Sequence of chain 3.T:
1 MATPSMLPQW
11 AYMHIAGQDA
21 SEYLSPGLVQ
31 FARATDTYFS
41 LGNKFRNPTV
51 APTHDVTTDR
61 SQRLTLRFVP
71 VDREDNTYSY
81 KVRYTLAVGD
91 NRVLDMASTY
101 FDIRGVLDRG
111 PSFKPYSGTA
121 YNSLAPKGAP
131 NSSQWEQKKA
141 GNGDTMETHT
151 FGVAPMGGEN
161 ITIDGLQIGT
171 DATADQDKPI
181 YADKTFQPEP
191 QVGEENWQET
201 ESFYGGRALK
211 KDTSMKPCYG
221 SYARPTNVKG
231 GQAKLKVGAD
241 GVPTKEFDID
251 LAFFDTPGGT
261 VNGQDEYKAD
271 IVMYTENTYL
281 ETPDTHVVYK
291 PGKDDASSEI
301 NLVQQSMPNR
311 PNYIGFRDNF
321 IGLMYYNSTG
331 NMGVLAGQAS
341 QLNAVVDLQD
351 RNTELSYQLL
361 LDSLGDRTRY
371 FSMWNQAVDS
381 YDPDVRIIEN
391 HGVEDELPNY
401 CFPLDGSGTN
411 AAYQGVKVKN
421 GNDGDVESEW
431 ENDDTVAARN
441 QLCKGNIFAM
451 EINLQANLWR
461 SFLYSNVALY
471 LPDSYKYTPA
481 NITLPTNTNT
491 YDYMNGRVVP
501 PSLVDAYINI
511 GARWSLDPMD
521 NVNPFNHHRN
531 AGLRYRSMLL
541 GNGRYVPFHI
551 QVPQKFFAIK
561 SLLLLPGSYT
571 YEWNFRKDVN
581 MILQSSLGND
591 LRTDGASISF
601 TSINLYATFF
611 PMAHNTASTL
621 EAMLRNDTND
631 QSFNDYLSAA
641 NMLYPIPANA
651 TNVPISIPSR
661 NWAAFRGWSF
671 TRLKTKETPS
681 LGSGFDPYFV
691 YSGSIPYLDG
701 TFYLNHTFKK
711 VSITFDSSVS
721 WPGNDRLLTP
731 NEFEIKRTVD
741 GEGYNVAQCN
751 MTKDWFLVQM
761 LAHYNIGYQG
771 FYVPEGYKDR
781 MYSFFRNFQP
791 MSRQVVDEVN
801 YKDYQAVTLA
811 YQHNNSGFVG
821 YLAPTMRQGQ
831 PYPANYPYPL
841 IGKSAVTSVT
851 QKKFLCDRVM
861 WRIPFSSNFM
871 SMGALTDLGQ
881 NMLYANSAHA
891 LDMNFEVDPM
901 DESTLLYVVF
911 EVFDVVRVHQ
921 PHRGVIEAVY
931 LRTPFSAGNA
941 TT

Binding-site contacts:
Ligand atom CA contacts residue ASN47 of chain 3.U at 3.8 Å.
Ligand atom CA contacts residue GLY42 of chain 3.U at 3.6 Å.
Ligand atom CD1 contacts residue ASN634 of chain 3.T at 3.6 Å.
Ligand atom CA contacts residue TYR636 of chain 3.T at 3.7 Å (hydrophobic).
Ligand atom N contacts residue SER871 of chain 3.T at 3.5 Å (h-bond).
Ligand atom CZ contacts residue PHE633 of chain 3.T at 3.7 Å (hydrophobic).
Ligand atom O contacts residue ARG666 of chain 3.T at 3.1 Å (salt-bridge).
Ligand atom CG2 contacts residue LEU637 of chain 3.T at 3.8 Å (hydrophobic).
Ligand atom OD2 contacts residue PRO864 of chain 3.T at 3.7 Å.
Ligand atom O contacts residue TYR636 of chain 3.T at 3.5 Å (h-bond).
Ligand atom C contacts residue GLU911 of chain 3.T at 3.3 Å.
Ligand atom OD2 contacts residue SER871 of chain 3.T at 3.2 Å (h-bond).
Ligand atom CB contacts residue GLY42 of chain 3.U at 3.7 Å.
Ligand atom O contacts residue ARG46 of chain 3.U at 3.5 Å (salt-bridge).
Ligand atom O contacts residue GLU911 of chain 3.T at 3.1 Å (salt-bridge).
Ligand atom O contacts residue ASN47 of chain 3.U at 3.3 Å (h-bond).
Ligand atom N contacts residue ARG46 of chain 3.U at 3.5 Å (salt-bridge).
Ligand atom CB contacts residue PHE45 of chain 3.U at 3.3 Å (hydrophobic).
Ligand atom CG1 contacts residue GLU911 of chain 3.T at 3.7 Å.
Ligand atom CB contacts residue GLY42 of chain 3.U at 3.5 Å.
Ligand atom CZ contacts residue ASN634 of chain 3.T at 3.8 Å.
Ligand atom OD1 contacts residue ARG862 of chain 3.T at 3.1 Å.
Ligand atom CE1 contacts residue ASN634 of chain 3.T at 3.4 Å.
Ligand atom N contacts residue TYR636 of chain 3.T at 3.8 Å.
Ligand atom CD1 contacts residue ARG33 of chain 3.U at 3.8 Å.
Ligand atom OD1 contacts residue ALA762 of chain 3.T at 3.5 Å.
Ligand atom O contacts residue GLY42 of chain 3.U at 2.9 Å (h-bond).
Ligand atom CG2 contacts residue TYR636 of chain 3.T at 3.4 Å (hydrophobic).
Ligand atom C contacts residue GLY42 of chain 3.U at 3.5 Å.
Ligand atom OD1 contacts residue ALA874 of chain 3.T at 3.8 Å.
Ligand atom N contacts residue ASN47 of chain 3.U at 3.8 Å.
Ligand atom N contacts residue GLY42 of chain 3.U at 3.2 Å (h-bond).
Ligand atom N contacts residue PHE45 of chain 3.U at 3.4 Å (h-bond).
Ligand atom CA contacts residue GLU911 of chain 3.T at 3.8 Å.
Ligand atom CD1 contacts residue ALA20 of chain 3.U at 3.7 Å (hydrophobic).
Ligand atom ND2 contacts residue ARG666 of chain 3.T at 3.4 Å (salt-bridge).
Ligand atom CD1 contacts residue SER21 of chain 3.U at 3.6 Å.
Ligand atom CA contacts residue PHE45 of chain 3.U at 3.6 Å (hydrophobic).
Ligand atom O contacts residue TYR636 of chain 3.T at 3.1 Å (h-bond).
Ligand atom CD1 contacts residue LEU637 of chain 3.T at 3.7 Å (hydrophobic).

A small-molecule ligand and the protein it binds are described below.
Small molecule (SMILES): CC[C@H](C)[C@H](NC(=O)[C@@H](N)CC(=O)O)C(=O)N[C@@H](CC(N)=O)C(=O)N[C@@H](Cc1ccccc1)C(=O)N[C@@H](CO)C(=O)N[C@@H](CO)C(=O)N[C@H](C=O)CC(C)C

Sequence of chain 3.U:
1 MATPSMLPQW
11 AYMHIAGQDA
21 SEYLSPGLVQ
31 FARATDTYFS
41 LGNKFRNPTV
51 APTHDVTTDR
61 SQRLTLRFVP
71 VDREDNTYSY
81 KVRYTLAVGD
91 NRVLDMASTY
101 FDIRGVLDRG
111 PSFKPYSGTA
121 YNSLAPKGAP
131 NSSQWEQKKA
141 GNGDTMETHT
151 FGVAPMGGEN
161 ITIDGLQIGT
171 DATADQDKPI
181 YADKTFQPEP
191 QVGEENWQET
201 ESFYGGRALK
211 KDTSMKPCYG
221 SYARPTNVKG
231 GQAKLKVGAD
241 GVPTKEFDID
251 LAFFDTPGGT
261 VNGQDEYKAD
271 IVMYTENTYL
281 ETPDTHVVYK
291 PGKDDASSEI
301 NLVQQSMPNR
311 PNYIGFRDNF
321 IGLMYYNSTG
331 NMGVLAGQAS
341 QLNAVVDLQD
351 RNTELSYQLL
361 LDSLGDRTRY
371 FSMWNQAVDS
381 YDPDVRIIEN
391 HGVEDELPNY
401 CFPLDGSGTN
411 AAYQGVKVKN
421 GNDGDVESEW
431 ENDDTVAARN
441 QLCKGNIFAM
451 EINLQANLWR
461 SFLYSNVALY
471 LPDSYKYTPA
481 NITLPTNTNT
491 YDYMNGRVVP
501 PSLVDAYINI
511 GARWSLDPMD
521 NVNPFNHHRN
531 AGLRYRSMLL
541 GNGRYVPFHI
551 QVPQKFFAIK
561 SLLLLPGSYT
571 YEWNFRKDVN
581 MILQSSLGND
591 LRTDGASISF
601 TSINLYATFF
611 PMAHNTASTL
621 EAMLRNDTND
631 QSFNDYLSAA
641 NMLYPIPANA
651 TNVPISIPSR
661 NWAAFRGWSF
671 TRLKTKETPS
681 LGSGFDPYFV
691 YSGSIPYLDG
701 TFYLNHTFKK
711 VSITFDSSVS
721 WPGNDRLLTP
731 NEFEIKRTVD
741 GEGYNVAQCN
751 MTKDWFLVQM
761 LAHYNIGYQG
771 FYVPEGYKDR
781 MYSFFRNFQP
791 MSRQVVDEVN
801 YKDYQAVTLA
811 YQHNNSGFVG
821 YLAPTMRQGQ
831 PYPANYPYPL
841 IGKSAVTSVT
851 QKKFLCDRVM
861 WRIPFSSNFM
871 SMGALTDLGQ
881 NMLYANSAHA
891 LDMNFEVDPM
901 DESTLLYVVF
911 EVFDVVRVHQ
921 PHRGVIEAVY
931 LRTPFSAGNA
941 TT